Binding-site contacts:
Ligand atom C6 contacts residue GLU147 of chain 2.B at 3.7 Å.
Ligand atom C6 contacts residue SER151 of chain 2.B at 4.1 Å.
Ligand atom O5 contacts residue GLU150 of chain 2.B at 3.8 Å.
Ligand atom N2 contacts residue ASN154 of chain 2.B at 2.9 Å (h-bond).
Ligand atom C1 contacts residue ASN154 of chain 2.B at 1.4 Å.
Ligand atom C2 contacts residue GLU147 of chain 2.B at 3.6 Å.
Ligand atom O6 contacts residue GLU147 of chain 2.B at 4.2 Å.
Ligand atom C6 contacts residue GLU150 of chain 2.B at 4.4 Å.
Ligand atom C1 contacts residue SER151 of chain 2.B at 4.4 Å.
Ligand atom C8 contacts residue GLU147 of chain 2.B at 3.4 Å.
Ligand atom C3 contacts residue THR156 of chain 2.B at 4.2 Å.
Ligand atom N2 contacts residue GLU147 of chain 2.B at 2.7 Å (salt-bridge).
Ligand atom O5 contacts residue ASN154 of chain 2.B at 2.4 Å (h-bond).
Ligand atom C1 contacts residue THR156 of chain 2.B at 3.3 Å.
Ligand atom C8 contacts residue THR156 of chain 2.B at 4.3 Å.
Ligand atom C3 contacts residue ASN154 of chain 2.B at 3.8 Å.
Ligand atom C1 contacts residue GLU147 of chain 2.B at 4.4 Å.
Ligand atom C7 contacts residue THR156 of chain 2.B at 4.4 Å.
Ligand atom O6 contacts residue GLU150 of chain 2.B at 4.0 Å.
Ligand atom C4 contacts residue ASN154 of chain 2.B at 4.2 Å.
Ligand atom N2 contacts residue THR156 of chain 2.B at 3.8 Å.
Ligand atom O7 contacts residue ASN154 of chain 2.B at 2.9 Å (h-bond).
Ligand atom C2 contacts residue THR156 of chain 2.B at 4.1 Å.
Ligand atom C3 contacts residue GLU147 of chain 2.B at 3.5 Å.
Ligand atom C2 contacts residue ASN154 of chain 2.B at 2.4 Å.
Ligand atom C7 contacts residue GLU147 of chain 2.B at 3.5 Å.
Ligand atom O5 contacts residue THR156 of chain 2.B at 4.0 Å.
Ligand atom C5 contacts residue THR156 of chain 2.B at 3.9 Å.
Ligand atom C5 contacts residue SER151 of chain 2.B at 4.2 Å.
Ligand atom O5 contacts residue SER151 of chain 2.B at 4.0 Å.
Ligand atom C8 contacts residue ASN154 of chain 2.B at 4.3 Å.
Ligand atom C8 contacts residue LYS161 of chain 2.B at 3.8 Å.
Ligand atom C5 contacts residue ASN154 of chain 2.B at 3.6 Å.
Ligand atom C8 contacts residue TYR162 of chain 2.B at 4.4 Å (hydrophobic).
Ligand atom C8 contacts residue SER151 of chain 2.B at 4.4 Å.
Ligand atom O3 contacts residue GLU147 of chain 2.B at 3.8 Å.
Ligand atom C7 contacts residue ASN154 of chain 2.B at 3.0 Å.
Ligand atom C1 contacts residue GLU150 of chain 2.B at 4.4 Å.

Sequence of chain 2.B:
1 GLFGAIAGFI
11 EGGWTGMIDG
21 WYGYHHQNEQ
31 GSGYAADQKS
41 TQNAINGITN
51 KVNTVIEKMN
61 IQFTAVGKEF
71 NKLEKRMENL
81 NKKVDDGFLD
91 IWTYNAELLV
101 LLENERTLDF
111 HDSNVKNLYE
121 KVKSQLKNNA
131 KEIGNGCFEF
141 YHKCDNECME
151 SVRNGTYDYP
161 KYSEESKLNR

The small molecule below binds the protein below.
Small molecule (SMILES): CC(=O)N[C@H]1[C@H](O[C@H]2[C@H](O)[C@@H](NC(C)=O)CO[C@@H]2CO)O[C@H](CO)[C@@H](O[C@@H]2O[C@H](CO)[C@@H](O)[C@H](O)[C@@H]2O)[C@@H]1O